A protein and the small-molecule ligand that binds it are described below.
Small molecule (SMILES): N#CCC(N)=O

Sequence of chain 1.B:
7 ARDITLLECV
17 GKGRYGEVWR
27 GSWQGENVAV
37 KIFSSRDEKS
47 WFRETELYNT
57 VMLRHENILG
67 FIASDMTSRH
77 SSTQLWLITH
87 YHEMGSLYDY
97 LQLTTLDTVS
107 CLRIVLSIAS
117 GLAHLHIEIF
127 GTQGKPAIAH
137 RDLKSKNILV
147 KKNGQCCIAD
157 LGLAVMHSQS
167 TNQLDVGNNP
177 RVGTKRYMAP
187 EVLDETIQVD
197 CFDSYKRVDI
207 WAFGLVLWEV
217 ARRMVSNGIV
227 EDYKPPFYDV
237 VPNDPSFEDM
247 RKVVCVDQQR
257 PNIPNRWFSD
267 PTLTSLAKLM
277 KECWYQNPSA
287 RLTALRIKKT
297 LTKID

Binding-site contacts:
Ligand atom C04 contacts residue ASN261 of chain 1.B at 3.7 Å.
Ligand atom N05 contacts residue ARG262 of chain 1.B at 4.4 Å.
Ligand atom N05 contacts residue ASN261 of chain 1.B at 2.7 Å (h-bond).
Ligand atom O06 contacts residue ASN261 of chain 1.B at 4.5 Å.
Ligand atom C03 contacts residue ASN261 of chain 1.B at 3.8 Å.
Ligand atom N05 contacts residue PRO260 of chain 1.B at 3.6 Å.